The protein below binds the small molecule below.
Small molecule (SMILES): COc1cc(-c2cncc(-c3ccc(C4CCN(C)CC4)cc3)c2C)cc(OC)c1OC

Sequence of chain 1.A:
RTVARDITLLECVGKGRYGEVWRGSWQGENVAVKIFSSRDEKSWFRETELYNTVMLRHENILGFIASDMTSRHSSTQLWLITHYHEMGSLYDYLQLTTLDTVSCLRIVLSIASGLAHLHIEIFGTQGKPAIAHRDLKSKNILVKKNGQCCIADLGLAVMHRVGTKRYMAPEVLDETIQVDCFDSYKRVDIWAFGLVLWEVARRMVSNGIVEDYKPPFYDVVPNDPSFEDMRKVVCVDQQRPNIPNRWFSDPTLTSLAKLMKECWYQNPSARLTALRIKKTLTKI

Binding-site contacts:
Ligand atom C23 contacts residue HIS88 of chain 1.A at 3.9 Å.
Ligand atom C11 contacts residue VAL16 of chain 1.A at 3.9 Å (hydrophobic).
Ligand atom C01 contacts residue LYS37 of chain 1.A at 3.5 Å.
Ligand atom C04 contacts residue THR85 of chain 1.A at 3.7 Å.
Ligand atom C14 contacts residue GLY91 of chain 1.A at 3.7 Å.
Ligand atom C23 contacts residue TYR87 of chain 1.A at 3.4 Å (hydrophobic).
Ligand atom C07 contacts residue ALA35 of chain 1.A at 3.7 Å (hydrophobic).
Ligand atom C12 contacts residue GLY91 of chain 1.A at 3.5 Å.
Ligand atom C09 contacts residue HIS88 of chain 1.A at 3.1 Å.
Ligand atom O02 contacts residue LYS37 of chain 1.A at 3.6 Å.
Ligand atom C29 contacts residue LYS142 of chain 1.A at 3.5 Å.
Ligand atom O28 contacts residue ALA155 of chain 1.A at 3.8 Å.
Ligand atom C32 contacts residue LEU83 of chain 1.A at 3.9 Å (hydrophobic).
Ligand atom C07 contacts residue LEU145 of chain 1.A at 3.6 Å (hydrophobic).
Ligand atom C22 contacts residue TYR87 of chain 1.A at 3.7 Å (hydrophobic).
Ligand atom C25 contacts residue VAL24 of chain 1.A at 3.8 Å (hydrophobic).
Ligand atom N08 contacts residue LEU145 of chain 1.A at 3.7 Å.
Ligand atom C09 contacts residue LEU145 of chain 1.A at 3.7 Å (hydrophobic).
Ligand atom C04 contacts residue VAL24 of chain 1.A at 3.8 Å (hydrophobic).
Ligand atom O31 contacts residue LYS37 of chain 1.A at 3.6 Å.
Ligand atom C11 contacts residue GLY91 of chain 1.A at 3.8 Å.
Ligand atom C22 contacts residue GLY91 of chain 1.A at 3.9 Å.
Ligand atom N08 contacts residue HIS88 of chain 1.A at 3.1 Å (h-bond).
Ligand atom C01 contacts residue THR85 of chain 1.A at 3.3 Å.
Ligand atom C04 contacts residue ALA35 of chain 1.A at 3.7 Å (hydrophobic).
Ligand atom C01 contacts residue ALA35 of chain 1.A at 3.3 Å (hydrophobic).
Ligand atom C24 contacts residue LEU145 of chain 1.A at 3.6 Å (hydrophobic).
Ligand atom N08 contacts residue TYR87 of chain 1.A at 3.9 Å.
Ligand atom C13 contacts residue GLY91 of chain 1.A at 3.5 Å.
Ligand atom C01 contacts residue LEU83 of chain 1.A at 3.4 Å (hydrophobic).
Ligand atom C32 contacts residue PPI1 of chain 1.L at 3.4 Å.
Ligand atom C06 contacts residue LEU145 of chain 1.A at 3.7 Å (hydrophobic).
Ligand atom C10 contacts residue LEU145 of chain 1.A at 3.6 Å (hydrophobic).
Ligand atom O02 contacts residue THR85 of chain 1.A at 3.8 Å.
Ligand atom C23 contacts residue VAL16 of chain 1.A at 3.8 Å (hydrophobic).
Ligand atom C29 contacts residue ASN143 of chain 1.A at 3.4 Å.
Ligand atom C09 contacts residue TYR87 of chain 1.A at 3.9 Å (hydrophobic).
Ligand atom C16 contacts residue VAL16 of chain 1.A at 3.8 Å (hydrophobic).
Ligand atom C22 contacts residue VAL16 of chain 1.A at 3.6 Å (hydrophobic).
Ligand atom C32 contacts residue ASP156 of chain 1.A at 3.7 Å.